Sequence of chain 2.B:
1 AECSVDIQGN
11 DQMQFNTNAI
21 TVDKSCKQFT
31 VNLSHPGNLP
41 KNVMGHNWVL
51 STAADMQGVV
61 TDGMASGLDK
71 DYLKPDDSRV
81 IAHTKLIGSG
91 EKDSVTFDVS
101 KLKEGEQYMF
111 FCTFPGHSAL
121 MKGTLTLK

Binding-site contacts:
Ligand atom N26 contacts residue LOS1 of chain 2.J at 0.8 Å.
Ligand atom C32 contacts residue LOS1 of chain 2.J at 0.6 Å.
Ligand atom C5 contacts residue LOS1 of chain 2.J at 0.2 Å.
Ligand atom OS contacts residue LOS1 of chain 2.J at 0.1 Å.
Ligand atom C27 contacts residue LOS1 of chain 2.J at 0.9 Å.
Ligand atom C4 contacts residue LOS1 of chain 2.J at 0.2 Å.
Ligand atom N37 contacts residue LOS1 of chain 2.J at 0.4 Å (h-bond).
Ligand atom C35 contacts residue LYS74 of chain 2.B at 3.4 Å.
Ligand atom C31 contacts residue LOS1 of chain 2.J at 1.1 Å.
Ligand atom C11 contacts residue LOS1 of chain 2.J at 0.3 Å.
Ligand atom C36 contacts residue LOS1 of chain 2.J at 0.7 Å.
Ligand atom N2 contacts residue HIS83 of chain 2.B at 3.2 Å (h-bond).
Ligand atom C7 contacts residue LOS1 of chain 2.J at 0.2 Å.
Ligand atom C33 contacts residue LOS1 of chain 2.J at 1.0 Å.
Ligand atom C9 contacts residue LOS1 of chain 2.J at 0.2 Å.
Ligand atom N37 contacts residue HIS83 of chain 2.B at 2.8 Å (h-bond).
Ligand atom N2 contacts residue LOS1 of chain 2.J at 0.1 Å (h-bond).
Ligand atom C10 contacts residue LOS1 of chain 2.J at 0.3 Å.
Ligand atom C35 contacts residue LOS1 of chain 2.J at 0.4 Å.
Ligand atom CE1 contacts residue LOS1 of chain 2.J at 0.1 Å.
Ligand atom C34 contacts residue LOS1 of chain 2.J at 0.6 Å.
Ligand atom CG contacts residue LOS1 of chain 2.J at 0.7 Å.
Ligand atom C30 contacts residue LOS1 of chain 2.J at 1.7 Å.
Ligand atom NE2 contacts residue LOS1 of chain 2.J at 0.1 Å.
Ligand atom C8 contacts residue LOS1 of chain 2.J at 0.2 Å.
Ligand atom C6 contacts residue LOS1 of chain 2.J at 0.2 Å.
Ligand atom ND1 contacts residue HIS83 of chain 2.B at 3.1 Å (h-bond).
Ligand atom C33 contacts residue ASP77 of chain 2.B at 3.3 Å.
Ligand atom C3 contacts residue LOS1 of chain 2.J at 0.2 Å.
Ligand atom OS contacts residue HIS83 of chain 2.B at 2.1 Å.
Ligand atom C3 contacts residue HIS83 of chain 2.B at 3.4 Å.
Ligand atom ND1 contacts residue LOS1 of chain 2.J at 0.2 Å (h-bond).
Ligand atom N26 contacts residue HIS83 of chain 2.B at 2.9 Å (h-bond).
Ligand atom C29 contacts residue LOS1 of chain 2.J at 0.9 Å.
Ligand atom C30 contacts residue VAL80 of chain 2.B at 3.3 Å (hydrophobic).
Ligand atom C28 contacts residue LOS1 of chain 2.J at 0.7 Å.
Ligand atom C12 contacts residue LOS1 of chain 2.J at 0.2 Å.
Ligand atom CD2 contacts residue LOS1 of chain 2.J at 0.6 Å.
Ligand atom N13 contacts residue LOS1 of chain 2.J at 0.2 Å (h-bond).
Ligand atom C34 contacts residue ASP77 of chain 2.B at 3.2 Å.

A protein and the small-molecule ligand that binds it are described below.
Small molecule (SMILES): c1ccn2->[Os+2]3(n4ccnc4)(<-n4ccccc4-c2c1)<-n1ccccc1-c1ccccn->31